Binding-site contacts:
Ligand atom C1 contacts residue VAL314 of chain 42.B at 4.4 Å (hydrophobic).
Ligand atom C1 contacts residue ASN315 of chain 42.B at 1.4 Å.
Ligand atom O5 contacts residue ASN315 of chain 42.B at 2.4 Å (h-bond).
Ligand atom N2 contacts residue ASN315 of chain 42.B at 2.8 Å (h-bond).
Ligand atom O5 contacts residue VAL314 of chain 42.B at 3.8 Å.
Ligand atom C5 contacts residue ASN315 of chain 42.B at 3.7 Å.
Ligand atom C3 contacts residue ASN315 of chain 42.B at 3.8 Å.
Ligand atom C6 contacts residue ASN315 of chain 42.B at 4.5 Å.
Ligand atom C8 contacts residue ILE281 of chain 42.B at 4.5 Å (hydrophobic).
Ligand atom C2 contacts residue ASN315 of chain 42.B at 2.5 Å.
Ligand atom C8 contacts residue ASN315 of chain 42.B at 3.5 Å.
Ligand atom O5 contacts residue THR313 of chain 42.B at 4.3 Å.
Ligand atom C4 contacts residue ASN315 of chain 42.B at 4.3 Å.
Ligand atom O7 contacts residue ASN315 of chain 42.B at 4.2 Å.
Ligand atom C7 contacts residue ASN315 of chain 42.B at 3.3 Å.
Ligand atom C6 contacts residue THR313 of chain 42.B at 4.5 Å.

A protein and the small-molecule ligand that binds it are described below.
Small molecule (SMILES): CC(=O)N[C@@H]1[C@@H](O)[C@H](O)[C@@H](CO)O[C@H]1O

Sequence of chain 42.B:
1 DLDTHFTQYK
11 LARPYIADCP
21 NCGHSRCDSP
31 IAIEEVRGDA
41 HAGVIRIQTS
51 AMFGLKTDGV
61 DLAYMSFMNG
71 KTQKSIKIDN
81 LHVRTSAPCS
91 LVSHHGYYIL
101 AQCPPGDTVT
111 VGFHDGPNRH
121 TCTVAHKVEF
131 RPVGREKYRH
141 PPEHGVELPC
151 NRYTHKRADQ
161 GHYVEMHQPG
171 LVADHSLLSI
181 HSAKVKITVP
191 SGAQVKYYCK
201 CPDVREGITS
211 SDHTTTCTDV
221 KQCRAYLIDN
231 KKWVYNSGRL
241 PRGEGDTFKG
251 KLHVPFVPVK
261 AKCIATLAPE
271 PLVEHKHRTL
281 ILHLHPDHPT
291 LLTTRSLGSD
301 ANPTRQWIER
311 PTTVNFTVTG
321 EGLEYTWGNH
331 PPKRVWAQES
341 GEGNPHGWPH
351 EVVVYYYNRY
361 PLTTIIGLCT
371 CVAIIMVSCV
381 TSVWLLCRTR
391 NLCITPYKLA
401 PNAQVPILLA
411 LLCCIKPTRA